This protein binds this small molecule.
Small molecule (SMILES): CC(=O)N[C@@H]1[C@@H](O)[C@H](O)[C@@H](CO)O[C@H]1O

Sequence of chain 1.V:
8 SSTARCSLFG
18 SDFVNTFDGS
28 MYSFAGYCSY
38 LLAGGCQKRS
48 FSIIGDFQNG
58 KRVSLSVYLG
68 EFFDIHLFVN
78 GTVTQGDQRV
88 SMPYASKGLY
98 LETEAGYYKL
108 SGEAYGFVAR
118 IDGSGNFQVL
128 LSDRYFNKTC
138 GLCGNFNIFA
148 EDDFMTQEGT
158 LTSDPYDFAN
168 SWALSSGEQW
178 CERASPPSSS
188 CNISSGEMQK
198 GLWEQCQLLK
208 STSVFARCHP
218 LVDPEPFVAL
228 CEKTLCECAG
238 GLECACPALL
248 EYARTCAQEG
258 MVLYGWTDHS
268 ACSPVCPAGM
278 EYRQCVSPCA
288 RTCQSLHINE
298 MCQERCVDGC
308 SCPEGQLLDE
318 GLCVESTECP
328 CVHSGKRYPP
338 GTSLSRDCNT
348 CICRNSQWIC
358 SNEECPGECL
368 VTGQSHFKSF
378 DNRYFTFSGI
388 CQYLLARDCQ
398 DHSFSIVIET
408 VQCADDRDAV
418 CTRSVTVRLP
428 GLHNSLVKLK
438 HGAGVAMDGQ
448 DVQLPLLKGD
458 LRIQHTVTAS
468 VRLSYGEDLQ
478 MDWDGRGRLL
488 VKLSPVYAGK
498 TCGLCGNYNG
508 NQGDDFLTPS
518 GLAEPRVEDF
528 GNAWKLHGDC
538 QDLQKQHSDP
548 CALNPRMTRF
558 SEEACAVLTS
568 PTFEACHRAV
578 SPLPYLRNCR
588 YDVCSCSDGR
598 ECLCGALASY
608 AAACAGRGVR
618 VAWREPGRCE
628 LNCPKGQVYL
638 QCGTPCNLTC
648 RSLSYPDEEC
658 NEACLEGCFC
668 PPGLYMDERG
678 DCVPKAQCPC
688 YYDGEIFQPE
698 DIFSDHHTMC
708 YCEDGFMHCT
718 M

Binding-site contacts:
Ligand atom N2 contacts residue ASN77 of chain 1.V at 2.9 Å (h-bond).
Ligand atom C6 contacts residue THR79 of chain 1.V at 4.2 Å.
Ligand atom C8 contacts residue ASN77 of chain 1.V at 4.3 Å.
Ligand atom C5 contacts residue THR79 of chain 1.V at 4.4 Å.
Ligand atom O6 contacts residue THR79 of chain 1.V at 3.1 Å.
Ligand atom O5 contacts residue ASN77 of chain 1.V at 2.4 Å (h-bond).
Ligand atom C2 contacts residue ASN77 of chain 1.V at 2.4 Å.
Ligand atom C4 contacts residue ASN77 of chain 1.V at 4.2 Å.
Ligand atom O7 contacts residue ASN77 of chain 1.V at 3.1 Å (h-bond).
Ligand atom C3 contacts residue ASN77 of chain 1.V at 3.8 Å.
Ligand atom O6 contacts residue ASN77 of chain 1.V at 4.5 Å.
Ligand atom C6 contacts residue ASN77 of chain 1.V at 4.3 Å.
Ligand atom O5 contacts residue THR79 of chain 1.V at 3.6 Å.
Ligand atom C5 contacts residue ASN77 of chain 1.V at 3.6 Å.
Ligand atom C7 contacts residue ASN77 of chain 1.V at 3.1 Å.
Ligand atom C8 contacts residue VAL60 of chain 1.V at 4.2 Å (hydrophobic).
Ligand atom C1 contacts residue ASN77 of chain 1.V at 1.4 Å.